Sequence of chain 1.A:
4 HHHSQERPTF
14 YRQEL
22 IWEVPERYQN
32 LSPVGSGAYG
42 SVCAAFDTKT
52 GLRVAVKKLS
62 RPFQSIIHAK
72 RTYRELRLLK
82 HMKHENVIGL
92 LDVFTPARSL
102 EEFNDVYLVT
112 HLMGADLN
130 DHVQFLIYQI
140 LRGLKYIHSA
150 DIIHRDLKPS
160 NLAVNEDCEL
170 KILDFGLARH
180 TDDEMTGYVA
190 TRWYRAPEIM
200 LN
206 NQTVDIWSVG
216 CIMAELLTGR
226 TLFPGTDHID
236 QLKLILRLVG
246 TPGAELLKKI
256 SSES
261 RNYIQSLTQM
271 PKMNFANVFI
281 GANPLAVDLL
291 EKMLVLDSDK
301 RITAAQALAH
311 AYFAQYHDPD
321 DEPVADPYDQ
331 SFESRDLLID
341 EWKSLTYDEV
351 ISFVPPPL

Binding-site contacts:
Ligand atom CL1 contacts residue GLU76 of chain 1.A at 3.9 Å.
Ligand atom N16 contacts residue ASP173 of chain 1.A at 3.1 Å (salt-bridge).
Ligand atom CL2 contacts residue LEU109 of chain 1.A at 3.6 Å.
Ligand atom C1 contacts residue ARG72 of chain 1.A at 3.8 Å.
Ligand atom C15 contacts residue LEU79 of chain 1.A at 3.7 Å (hydrophobic).
Ligand atom C6 contacts residue ASP173 of chain 1.A at 3.3 Å.
Ligand atom CL1 contacts residue LEU80 of chain 1.A at 3.8 Å.
Ligand atom C14 contacts residue HIS153 of chain 1.A at 3.7 Å.
Ligand atom C10 contacts residue ILE89 of chain 1.A at 3.6 Å (hydrophobic).
Ligand atom C10 contacts residue LEU80 of chain 1.A at 3.9 Å (hydrophobic).
Ligand atom N18 contacts residue GLU76 of chain 1.A at 3.0 Å (salt-bridge).
Ligand atom O27 contacts residue LEU172 of chain 1.A at 3.5 Å.
Ligand atom CL1 contacts residue LEU109 of chain 1.A at 3.9 Å.
Ligand atom CL2 contacts residue THR111 of chain 1.A at 3.4 Å.
Ligand atom C1 contacts residue GLU76 of chain 1.A at 3.5 Å.
Ligand atom CL2 contacts residue LYS58 of chain 1.A at 3.6 Å.
Ligand atom C4 contacts residue GLU76 of chain 1.A at 3.7 Å.
Ligand atom C2 contacts residue GLU76 of chain 1.A at 3.8 Å.
Ligand atom O27 contacts residue ILE89 of chain 1.A at 4.0 Å.
Ligand atom C5 contacts residue GLU76 of chain 1.A at 3.7 Å.
Ligand atom C6 contacts residue GLU76 of chain 1.A at 3.3 Å.
Ligand atom C21 contacts residue THR111 of chain 1.A at 3.8 Å.
Ligand atom C3 contacts residue GLU76 of chain 1.A at 3.5 Å.
Ligand atom C24 contacts residue ASP173 of chain 1.A at 3.7 Å.
Ligand atom C11 contacts residue ASP173 of chain 1.A at 3.5 Å.
Ligand atom C24 contacts residue PHE174 of chain 1.A at 3.8 Å (hydrophobic).
Ligand atom C17 contacts residue ASP173 of chain 1.A at 2.8 Å.
Ligand atom C10 contacts residue ASP173 of chain 1.A at 3.6 Å.
Ligand atom C17 contacts residue GLU76 of chain 1.A at 3.5 Å.
Ligand atom C9 contacts residue ASP173 of chain 1.A at 3.8 Å.
Ligand atom N8 contacts residue ASP173 of chain 1.A at 3.8 Å.
Ligand atom CL2 contacts residue VAL57 of chain 1.A at 3.9 Å.
Ligand atom C2 contacts residue ARG72 of chain 1.A at 3.4 Å.
Ligand atom N7 contacts residue ASP173 of chain 1.A at 3.7 Å.
Ligand atom C1 contacts residue LYS58 of chain 1.A at 3.8 Å.
Ligand atom C14 contacts residue LEU172 of chain 1.A at 3.9 Å (hydrophobic).
Ligand atom CL2 contacts residue ALA56 of chain 1.A at 3.7 Å.
Ligand atom N16 contacts residue GLU76 of chain 1.A at 3.0 Å (salt-bridge).
Ligand atom N18 contacts residue ASP173 of chain 1.A at 3.4 Å (salt-bridge).
Ligand atom O27 contacts residue ASP173 of chain 1.A at 2.9 Å (salt-bridge).

A protein and the small-molecule ligand that binds it are described below.
Small molecule (SMILES): CC(C)(C)c1cc(NC(=O)Nc2cccc(Cl)c2Cl)n(-c2ccccc2)n1